This protein binds this small molecule.
Small molecule (SMILES): CC(=O)N[C@@H]1[C@@H](O)[C@H](O)[C@@H](CO)O[C@H]1O

Sequence of chain 2.A:
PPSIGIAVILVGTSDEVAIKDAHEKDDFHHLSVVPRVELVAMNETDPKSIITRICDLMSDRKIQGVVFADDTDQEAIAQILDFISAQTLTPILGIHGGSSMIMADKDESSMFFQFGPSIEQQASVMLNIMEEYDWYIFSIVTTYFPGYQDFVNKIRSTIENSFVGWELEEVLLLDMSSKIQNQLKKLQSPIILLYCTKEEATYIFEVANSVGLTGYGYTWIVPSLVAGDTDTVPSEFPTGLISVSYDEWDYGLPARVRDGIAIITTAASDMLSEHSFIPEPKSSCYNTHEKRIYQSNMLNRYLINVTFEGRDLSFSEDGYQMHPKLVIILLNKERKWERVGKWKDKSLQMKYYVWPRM

Binding-site contacts:
Ligand atom C1 contacts residue ASN310 of chain 2.A at 1.4 Å.
Ligand atom N2 contacts residue ASN310 of chain 2.A at 3.0 Å (h-bond).
Ligand atom C5 contacts residue ASN310 of chain 2.A at 3.4 Å.
Ligand atom C7 contacts residue ASN310 of chain 2.A at 4.4 Å.
Ligand atom C2 contacts residue ASN310 of chain 2.A at 2.6 Å.
Ligand atom C3 contacts residue ASN310 of chain 2.A at 3.6 Å.
Ligand atom O5 contacts residue ASN310 of chain 2.A at 2.5 Å (h-bond).
Ligand atom C4 contacts residue ASN310 of chain 2.A at 4.1 Å.
Ligand atom C8 contacts residue THR312 of chain 2.A at 3.4 Å.